The protein below binds the small molecule below.
Small molecule (SMILES): CN1C[C@](C)(O)C(=O)C=C1c1ccc(Br)cc1

Binding-site contacts:
Ligand atom C13 contacts residue ILE166 of chain 1.E at 3.9 Å (hydrophobic).
Ligand atom O1 contacts residue LYS142 of chain 1.D at 2.5 Å (salt-bridge).
Ligand atom C1 contacts residue LYS142 of chain 1.D at 4.3 Å.
Ligand atom C4 contacts residue ARG183 of chain 1.D at 4.0 Å.
Ligand atom BR1 contacts residue ILE166 of chain 1.E at 4.2 Å.
Ligand atom BR1 contacts residue ILE95 of chain 1.D at 3.8 Å.
Ligand atom C8 contacts residue L0B1 of chain 1.BA at 4.0 Å.
Ligand atom C2 contacts residue TYR92 of chain 1.D at 3.8 Å (hydrophobic).
Ligand atom O1 contacts residue TYR185 of chain 1.D at 3.7 Å.
Ligand atom C10 contacts residue L0B1 of chain 1.BA at 4.3 Å.
Ligand atom BR1 contacts residue VAL52 of chain 1.E at 4.3 Å.
Ligand atom C11 contacts residue ILE166 of chain 1.E at 4.3 Å (hydrophobic).
Ligand atom C10 contacts residue LEU37 of chain 1.E at 4.0 Å (hydrophobic).
Ligand atom C2 contacts residue LYS142 of chain 1.D at 3.3 Å.
Ligand atom C11 contacts residue ASN93 of chain 1.D at 4.1 Å.
Ligand atom BR1 contacts residue SER125 of chain 1.D at 3.7 Å.
Ligand atom C10 contacts residue ASN93 of chain 1.D at 3.5 Å.
Ligand atom BR1 contacts residue LEU37 of chain 1.E at 4.1 Å.
Ligand atom C3 contacts residue ARG183 of chain 1.D at 4.5 Å.
Ligand atom C10 contacts residue TYR92 of chain 1.D at 3.3 Å (hydrophobic).
Ligand atom C8 contacts residue ASN93 of chain 1.D at 4.2 Å.
Ligand atom O1 contacts residue ARG183 of chain 1.D at 3.7 Å.
Ligand atom C3 contacts residue LYS142 of chain 1.D at 3.4 Å.
Ligand atom C9 contacts residue ASN93 of chain 1.D at 3.7 Å.
Ligand atom C5 contacts residue L0B1 of chain 1.BA at 3.7 Å.
Ligand atom N1 contacts residue TYR92 of chain 1.D at 4.3 Å.
Ligand atom C8 contacts residue TYR92 of chain 1.D at 4.2 Å (hydrophobic).
Ligand atom C4 contacts residue LYS142 of chain 1.D at 3.9 Å.
Ligand atom C1 contacts residue ASN93 of chain 1.D at 3.9 Å.
Ligand atom C3 contacts residue TYR92 of chain 1.D at 4.4 Å (hydrophobic).
Ligand atom C12 contacts residue ILE166 of chain 1.E at 3.3 Å (hydrophobic).
Ligand atom O1 contacts residue TYR92 of chain 1.D at 4.0 Å.
Ligand atom C13 contacts residue GLY164 of chain 1.E at 4.4 Å.
Ligand atom C6 contacts residue L0B1 of chain 1.BA at 3.4 Å.
Ligand atom C7 contacts residue L0B1 of chain 1.BA at 3.8 Å.
Ligand atom C9 contacts residue L0B1 of chain 1.BA at 3.4 Å.
Ligand atom BR1 contacts residue GLN38 of chain 1.E at 3.8 Å.
Ligand atom O2 contacts residue L0B1 of chain 1.BA at 3.7 Å.
Ligand atom C9 contacts residue TYR92 of chain 1.D at 3.0 Å (hydrophobic).
Ligand atom C11 contacts residue LEU37 of chain 1.E at 4.3 Å (hydrophobic).

Sequence of chain 1.D:
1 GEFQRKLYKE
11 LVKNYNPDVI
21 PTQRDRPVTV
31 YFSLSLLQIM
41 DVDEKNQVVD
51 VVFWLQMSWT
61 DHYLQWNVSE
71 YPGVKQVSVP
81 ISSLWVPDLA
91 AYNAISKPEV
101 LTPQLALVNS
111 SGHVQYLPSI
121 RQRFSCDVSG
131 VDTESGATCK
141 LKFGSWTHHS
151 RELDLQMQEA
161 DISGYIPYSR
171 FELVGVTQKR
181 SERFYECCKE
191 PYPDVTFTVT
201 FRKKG

Sequence of chain 1.E:
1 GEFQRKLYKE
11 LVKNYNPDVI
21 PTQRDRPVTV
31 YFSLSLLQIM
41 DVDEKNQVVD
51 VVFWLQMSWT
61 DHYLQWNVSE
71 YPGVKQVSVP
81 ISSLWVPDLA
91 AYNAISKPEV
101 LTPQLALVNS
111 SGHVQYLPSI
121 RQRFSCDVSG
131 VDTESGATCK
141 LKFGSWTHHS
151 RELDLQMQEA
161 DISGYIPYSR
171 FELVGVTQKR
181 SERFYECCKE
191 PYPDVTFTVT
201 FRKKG